Binding-site contacts:
Ligand atom C30 contacts residue LEU123 of chain 1.C at 3.8 Å (hydrophobic).
Ligand atom O3 contacts residue ARG96 of chain 1.C at 3.8 Å.
Ligand atom C28 contacts residue ILE70 of chain 1.C at 3.9 Å (hydrophobic).
Ligand atom C18 contacts residue PHE103 of chain 1.C at 3.9 Å (hydrophobic).
Ligand atom C19 contacts residue PHE103 of chain 1.C at 3.9 Å (hydrophobic).
Ligand atom O3 contacts residue THR99 of chain 1.C at 3.4 Å.
Ligand atom C17 contacts residue LEU100 of chain 1.C at 4.0 Å (hydrophobic).
Ligand atom C23 contacts residue ILE127 of chain 1.C at 3.9 Å (hydrophobic).
Ligand atom C22 contacts residue PHE103 of chain 1.C at 3.9 Å (hydrophobic).
Ligand atom C22 contacts residue LEU100 of chain 1.C at 4.0 Å (hydrophobic).
Ligand atom C23 contacts residue PHE103 of chain 1.C at 4.0 Å (hydrophobic).
Ligand atom C30 contacts residue ILE127 of chain 1.C at 3.8 Å (hydrophobic).
Ligand atom C25 contacts residue LEU68 of chain 1.C at 3.8 Å (hydrophobic).
Ligand atom C16 contacts residue PHE87 of chain 1.C at 3.7 Å (hydrophobic).
Ligand atom C17 contacts residue PHE87 of chain 1.C at 4.1 Å (hydrophobic).
Ligand atom O4 contacts residue MET64 of chain 1.C at 4.0 Å.
Ligand atom C13 contacts residue LEU68 of chain 1.C at 3.8 Å (hydrophobic).
Ligand atom O4 contacts residue PHE61 of chain 1.C at 4.1 Å.
Ligand atom C29 contacts residue VAL76 of chain 1.C at 3.8 Å (hydrophobic).
Ligand atom O1 contacts residue ARG96 of chain 1.C at 2.8 Å (salt-bridge).
Ligand atom C4 contacts residue MET64 of chain 1.C at 3.9 Å (hydrophobic).
Ligand atom C15 contacts residue ARG96 of chain 1.C at 3.6 Å.
Ligand atom C14 contacts residue MET64 of chain 1.C at 3.6 Å (hydrophobic).
Ligand atom C28 contacts residue LEU123 of chain 1.C at 3.7 Å (hydrophobic).
Ligand atom C25 contacts residue MET83 of chain 1.C at 4.0 Å (hydrophobic).
Ligand atom S2 contacts residue THR99 of chain 1.C at 3.9 Å.
Ligand atom O3 contacts residue LEU100 of chain 1.C at 3.9 Å.
Ligand atom C29 contacts residue LEU79 of chain 1.C at 3.7 Å (hydrophobic).
Ligand atom C29 contacts residue SER80 of chain 1.C at 4.0 Å.
Ligand atom O1 contacts residue VAL86 of chain 1.C at 3.6 Å.
Ligand atom N3 contacts residue LEU100 of chain 1.C at 4.1 Å.
Ligand atom C16 contacts residue LEU100 of chain 1.C at 3.8 Å (hydrophobic).
Ligand atom C26 contacts residue LEU68 of chain 1.C at 4.0 Å (hydrophobic).
Ligand atom C13 contacts residue MET64 of chain 1.C at 3.7 Å (hydrophobic).
Ligand atom C18 contacts residue MET64 of chain 1.C at 4.0 Å (hydrophobic).
Ligand atom C21 contacts residue MET83 of chain 1.C at 3.9 Å (hydrophobic).
Ligand atom O2 contacts residue ARG96 of chain 1.C at 3.0 Å (salt-bridge).
Ligand atom O4 contacts residue THR99 of chain 1.C at 3.4 Å.
Ligand atom C5 contacts residue MET64 of chain 1.C at 3.8 Å (hydrophobic).
Ligand atom C26 contacts residue MET83 of chain 1.C at 3.7 Å (hydrophobic).

A protein and the small-molecule ligand that binds it are described below.
Small molecule (SMILES): CC(C)(C)c1ccc(CN2CCN(S(=O)(=O)Nc3ccc(SCCc4ccccc4)cc3C(=O)O)CC2)cc1

Sequence of chain 1.C:
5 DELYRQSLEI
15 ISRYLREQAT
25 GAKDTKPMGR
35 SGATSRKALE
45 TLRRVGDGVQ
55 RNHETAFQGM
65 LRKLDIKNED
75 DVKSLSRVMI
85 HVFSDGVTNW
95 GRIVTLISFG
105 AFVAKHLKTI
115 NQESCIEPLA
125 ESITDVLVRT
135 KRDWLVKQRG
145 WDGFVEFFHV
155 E